A protein and the small-molecule ligand that binds it are described below.
Small molecule (SMILES): CN(Cc1cnc2nc(N)nc(N)c2n1)c1ccc(C(=O)N[C@@H](CCC(=O)O)C(=O)O)cc1

Binding-site contacts:
Ligand atom NA4 contacts residue VAL9 of chain 1.E at 2.6 Å (h-bond).
Ligand atom N3 contacts residue PHE36 of chain 1.E at 3.7 Å.
Ligand atom C8A contacts residue ASP32 of chain 1.E at 3.6 Å.
Ligand atom NA2 contacts residue VAL10 of chain 1.E at 3.4 Å (h-bond).
Ligand atom C2 contacts residue ASP32 of chain 1.E at 3.6 Å.
Ligand atom N3 contacts residue NDP1 of chain 1.V at 3.8 Å.
Ligand atom NA2 contacts residue ASP32 of chain 1.E at 2.9 Å (salt-bridge).
Ligand atom O2 contacts residue SER37 of chain 1.E at 3.1 Å (h-bond).
Ligand atom N1 contacts residue ASP32 of chain 1.E at 2.9 Å (salt-bridge).
Ligand atom C16 contacts residue PHE36 of chain 1.E at 3.5 Å (hydrophobic).
Ligand atom OE1 contacts residue LYS34 of chain 1.E at 3.6 Å.
Ligand atom CT contacts residue SER37 of chain 1.E at 3.6 Å.
Ligand atom O2 contacts residue ARG70 of chain 1.E at 3.3 Å (salt-bridge).
Ligand atom C4 contacts residue NDP1 of chain 1.V at 3.2 Å.
Ligand atom N8 contacts residue LEU33 of chain 1.E at 3.8 Å.
Ligand atom NA4 contacts residue CYS113 of chain 1.E at 3.3 Å.
Ligand atom C2 contacts residue VAL10 of chain 1.E at 3.6 Å (hydrophobic).
Ligand atom N3 contacts residue VAL9 of chain 1.E at 3.4 Å.
Ligand atom C4 contacts residue VAL9 of chain 1.E at 3.5 Å (hydrophobic).
Ligand atom N3 contacts residue ALA11 of chain 1.E at 3.7 Å.
Ligand atom N1 contacts residue ALA11 of chain 1.E at 3.4 Å.
Ligand atom C15 contacts residue PHE36 of chain 1.E at 3.5 Å (hydrophobic).
Ligand atom NA2 contacts residue THR134 of chain 1.E at 3.1 Å (h-bond).
Ligand atom CT contacts residue ARG70 of chain 1.E at 3.4 Å.
Ligand atom C12 contacts residue LEU33 of chain 1.E at 3.7 Å (hydrophobic).
Ligand atom O1 contacts residue ARG70 of chain 1.E at 2.9 Å (salt-bridge).
Ligand atom CM contacts residue THR58 of chain 1.E at 3.5 Å.
Ligand atom NA2 contacts residue ALA11 of chain 1.E at 3.5 Å.
Ligand atom C7 contacts residue LEU25 of chain 1.E at 3.5 Å (hydrophobic).
Ligand atom NA4 contacts residue PHE36 of chain 1.E at 3.2 Å.
Ligand atom C14 contacts residue ILE62 of chain 1.E at 3.6 Å (hydrophobic).
Ligand atom C2 contacts residue ALA11 of chain 1.E at 3.5 Å (hydrophobic).
Ligand atom C4 contacts residue PHE36 of chain 1.E at 3.3 Å (hydrophobic).
Ligand atom N3 contacts residue VAL10 of chain 1.E at 3.4 Å (h-bond).
Ligand atom O1 contacts residue SER37 of chain 1.E at 3.5 Å.
Ligand atom NA4 contacts residue NDP1 of chain 1.V at 3.7 Å.
Ligand atom C8A contacts residue NDP1 of chain 1.V at 3.5 Å.
Ligand atom N5 contacts residue NDP1 of chain 1.V at 3.4 Å (h-bond).
Ligand atom N8 contacts residue ASP32 of chain 1.E at 3.5 Å (salt-bridge).
Ligand atom C4A contacts residue NDP1 of chain 1.V at 3.1 Å.

Sequence of chain 1.E:
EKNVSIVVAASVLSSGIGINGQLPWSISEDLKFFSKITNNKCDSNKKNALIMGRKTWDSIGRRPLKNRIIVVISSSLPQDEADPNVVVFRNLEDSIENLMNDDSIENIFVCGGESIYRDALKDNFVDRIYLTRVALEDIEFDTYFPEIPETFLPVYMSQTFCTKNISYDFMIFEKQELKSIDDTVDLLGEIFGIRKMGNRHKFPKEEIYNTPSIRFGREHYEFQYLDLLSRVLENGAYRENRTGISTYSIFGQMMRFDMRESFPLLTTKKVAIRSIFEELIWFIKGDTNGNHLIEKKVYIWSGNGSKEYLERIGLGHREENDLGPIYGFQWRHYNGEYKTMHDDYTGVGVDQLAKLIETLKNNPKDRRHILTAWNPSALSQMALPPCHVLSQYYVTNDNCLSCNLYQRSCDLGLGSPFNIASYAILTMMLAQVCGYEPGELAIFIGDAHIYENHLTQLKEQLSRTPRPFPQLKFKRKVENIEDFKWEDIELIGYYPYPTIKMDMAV